Sequence of chain 1.B:
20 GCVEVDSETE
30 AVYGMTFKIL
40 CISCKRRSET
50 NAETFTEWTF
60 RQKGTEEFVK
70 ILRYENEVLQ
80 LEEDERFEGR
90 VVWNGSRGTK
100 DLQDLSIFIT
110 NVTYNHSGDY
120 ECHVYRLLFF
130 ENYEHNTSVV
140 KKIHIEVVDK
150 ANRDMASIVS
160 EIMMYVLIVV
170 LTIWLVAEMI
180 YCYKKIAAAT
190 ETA

The small molecule below binds the protein below.
Small molecule (SMILES): CC(=O)N[C@@H]1[C@@H](O)[C@H](O)[C@@H](CO)O[C@H]1O

Binding-site contacts:
Ligand atom C6 contacts residue VAL91 of chain 1.B at 4.4 Å (hydrophobic).
Ligand atom O7 contacts residue ASN93 of chain 1.B at 3.6 Å (h-bond).
Ligand atom C5 contacts residue PHE107 of chain 1.B at 4.3 Å (hydrophobic).
Ligand atom C6 contacts residue PHE107 of chain 1.B at 4.1 Å (hydrophobic).
Ligand atom O5 contacts residue VAL91 of chain 1.B at 3.9 Å.
Ligand atom C1 contacts residue TRP92 of chain 1.B at 4.2 Å (hydrophobic).
Ligand atom C1 contacts residue PHE107 of chain 1.B at 4.2 Å (hydrophobic).
Ligand atom O6 contacts residue VAL91 of chain 1.B at 3.7 Å.
Ligand atom C7 contacts residue ASN93 of chain 1.B at 3.5 Å.
Ligand atom C5 contacts residue ASN93 of chain 1.B at 3.7 Å.
Ligand atom O7 contacts residue ARG96 of chain 1.B at 2.5 Å (salt-bridge).
Ligand atom O5 contacts residue PHE107 of chain 1.B at 3.9 Å.
Ligand atom C8 contacts residue ASN93 of chain 1.B at 3.7 Å.
Ligand atom C7 contacts residue ARG96 of chain 1.B at 3.7 Å.
Ligand atom C3 contacts residue ASN93 of chain 1.B at 3.8 Å.
Ligand atom O7 contacts residue TRP92 of chain 1.B at 4.4 Å.
Ligand atom C1 contacts residue ASN93 of chain 1.B at 1.4 Å.
Ligand atom O5 contacts residue ASN93 of chain 1.B at 2.4 Å (h-bond).
Ligand atom N2 contacts residue ASN93 of chain 1.B at 2.9 Å (h-bond).
Ligand atom C2 contacts residue ASN93 of chain 1.B at 2.4 Å.
Ligand atom O5 contacts residue TRP92 of chain 1.B at 4.4 Å.
Ligand atom C4 contacts residue ASN93 of chain 1.B at 4.2 Å.